Sequence of chain 1.B:
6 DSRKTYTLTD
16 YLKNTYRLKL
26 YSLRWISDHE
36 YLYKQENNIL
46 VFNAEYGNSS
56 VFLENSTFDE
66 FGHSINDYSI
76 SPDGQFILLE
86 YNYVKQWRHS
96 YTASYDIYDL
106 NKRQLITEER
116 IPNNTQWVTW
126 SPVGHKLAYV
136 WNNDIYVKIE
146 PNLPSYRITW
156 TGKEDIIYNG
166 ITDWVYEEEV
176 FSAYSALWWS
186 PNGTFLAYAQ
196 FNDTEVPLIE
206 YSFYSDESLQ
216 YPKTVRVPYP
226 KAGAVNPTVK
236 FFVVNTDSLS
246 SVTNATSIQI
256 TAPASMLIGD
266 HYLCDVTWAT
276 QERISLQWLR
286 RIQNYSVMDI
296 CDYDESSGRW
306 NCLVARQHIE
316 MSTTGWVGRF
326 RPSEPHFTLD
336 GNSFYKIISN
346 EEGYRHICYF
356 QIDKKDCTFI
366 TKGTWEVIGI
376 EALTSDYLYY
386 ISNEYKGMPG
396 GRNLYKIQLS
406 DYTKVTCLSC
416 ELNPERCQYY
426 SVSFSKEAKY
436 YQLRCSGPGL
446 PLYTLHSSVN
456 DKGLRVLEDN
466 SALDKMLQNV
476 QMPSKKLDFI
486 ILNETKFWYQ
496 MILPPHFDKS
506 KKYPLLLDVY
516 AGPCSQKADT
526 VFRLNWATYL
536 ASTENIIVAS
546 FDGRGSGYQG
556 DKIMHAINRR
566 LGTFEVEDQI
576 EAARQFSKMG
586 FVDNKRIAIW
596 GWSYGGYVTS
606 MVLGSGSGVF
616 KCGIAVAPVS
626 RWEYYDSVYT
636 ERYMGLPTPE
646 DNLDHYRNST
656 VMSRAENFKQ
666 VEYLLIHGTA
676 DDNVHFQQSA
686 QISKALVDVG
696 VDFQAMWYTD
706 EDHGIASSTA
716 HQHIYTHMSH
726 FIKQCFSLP

Binding-site contacts:
Ligand atom C3 contacts residue ARG115 of chain 1.B at 4.2 Å.
Ligand atom N2 contacts residue ARG115 of chain 1.B at 4.1 Å.
Ligand atom N2 contacts residue ASN118 of chain 1.B at 2.9 Å (h-bond).
Ligand atom O5 contacts residue ASN118 of chain 1.B at 2.4 Å (h-bond).
Ligand atom C4 contacts residue ASN118 of chain 1.B at 4.3 Å.
Ligand atom O3 contacts residue ARG115 of chain 1.B at 3.7 Å.
Ligand atom C7 contacts residue ARG115 of chain 1.B at 4.3 Å.
Ligand atom C2 contacts residue ASN118 of chain 1.B at 2.5 Å.
Ligand atom C8 contacts residue ASN118 of chain 1.B at 4.1 Å.
Ligand atom C8 contacts residue ILE116 of chain 1.B at 3.2 Å (hydrophobic).
Ligand atom C8 contacts residue PRO117 of chain 1.B at 4.0 Å (hydrophobic).
Ligand atom O7 contacts residue ASN118 of chain 1.B at 4.0 Å.
Ligand atom C7 contacts residue ASN118 of chain 1.B at 3.7 Å.
Ligand atom C5 contacts residue ASN118 of chain 1.B at 3.7 Å.
Ligand atom C1 contacts residue ASN118 of chain 1.B at 1.5 Å.
Ligand atom C3 contacts residue ASN118 of chain 1.B at 3.9 Å.
Ligand atom C8 contacts residue ARG115 of chain 1.B at 3.8 Å.

This small molecule binds to this protein.
Small molecule (SMILES): CC(=O)N[C@@H]1[C@@H](O)[C@H](O)[C@@H](CO)O[C@H]1O